Sequence of chain 3.A:
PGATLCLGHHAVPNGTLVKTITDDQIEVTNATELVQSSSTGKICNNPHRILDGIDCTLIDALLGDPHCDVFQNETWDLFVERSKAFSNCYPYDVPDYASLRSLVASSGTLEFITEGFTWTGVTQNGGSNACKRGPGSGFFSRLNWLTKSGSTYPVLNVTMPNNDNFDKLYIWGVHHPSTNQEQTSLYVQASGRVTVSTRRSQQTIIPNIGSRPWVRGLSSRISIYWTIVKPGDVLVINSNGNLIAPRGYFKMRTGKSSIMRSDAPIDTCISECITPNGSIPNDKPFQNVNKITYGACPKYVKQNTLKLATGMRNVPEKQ

This small molecule binds to this protein.
Small molecule (SMILES): CC(=O)N[C@H]1[C@H](O[C@H]2[C@H](O)[C@@H](NC(C)=O)CO[C@@H]2CO)O[C@H](CO)[C@@H](O)[C@@H]1O

Sequence of chain 3.B:
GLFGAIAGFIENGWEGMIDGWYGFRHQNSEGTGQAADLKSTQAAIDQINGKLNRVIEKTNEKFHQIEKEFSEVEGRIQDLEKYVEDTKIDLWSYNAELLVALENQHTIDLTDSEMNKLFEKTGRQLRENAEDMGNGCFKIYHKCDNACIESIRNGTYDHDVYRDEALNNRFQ

Binding-site contacts:
Ligand atom C3 contacts residue ASN279 of chain 3.A at 3.7 Å.
Ligand atom C2 contacts residue ASN279 of chain 3.A at 2.4 Å.
Ligand atom O5 contacts residue ASN292 of chain 3.A at 4.2 Å.
Ligand atom C1 contacts residue ASN279 of chain 3.A at 1.4 Å.
Ligand atom C1 contacts residue VAL291 of chain 3.A at 4.0 Å (hydrophobic).
Ligand atom N2 contacts residue ASN279 of chain 3.A at 2.8 Å (h-bond).
Ligand atom C1 contacts residue ASN292 of chain 3.A at 4.2 Å.
Ligand atom C8 contacts residue GLU69 of chain 3.B at 3.5 Å.
Ligand atom C7 contacts residue VAL291 of chain 3.A at 4.4 Å (hydrophobic).
Ligand atom O7 contacts residue ASN279 of chain 3.A at 2.9 Å (h-bond).
Ligand atom C2 contacts residue VAL291 of chain 3.A at 4.1 Å (hydrophobic).
Ligand atom C5 contacts residue ASN292 of chain 3.A at 4.4 Å.
Ligand atom C3 contacts residue VAL291 of chain 3.A at 4.4 Å (hydrophobic).
Ligand atom C7 contacts residue ASN279 of chain 3.A at 3.1 Å.
Ligand atom C5 contacts residue ASN279 of chain 3.A at 3.6 Å.
Ligand atom C4 contacts residue ASN279 of chain 3.A at 4.2 Å.
Ligand atom O5 contacts residue ASN279 of chain 3.A at 2.4 Å (h-bond).
Ligand atom C8 contacts residue SER39 of chain 3.A at 3.8 Å.
Ligand atom N2 contacts residue VAL291 of chain 3.A at 3.5 Å (h-bond).